A protein and the small-molecule ligand that binds it are described below.
Small molecule (SMILES): Nc1nc2ccc(F)cc2s1

Binding-site contacts:
Ligand atom C4 contacts residue LYS359 of chain 1.A at 3.6 Å.
Ligand atom C4 contacts residue VAL347 of chain 1.A at 3.9 Å (hydrophobic).
Ligand atom F10 contacts residue ARG354 of chain 1.A at 3.4 Å.
Ligand atom C5 contacts residue SER333 of chain 1.A at 3.1 Å.
Ligand atom F10 contacts residue SER333 of chain 1.A at 2.9 Å.
Ligand atom S9 contacts residue LYS359 of chain 1.A at 2.9 Å (salt-bridge).
Ligand atom C5 contacts residue GLN331 of chain 1.A at 3.8 Å.
Ligand atom C4 contacts residue TRP358 of chain 1.A at 0.5 Å (hydrophobic).
Ligand atom F10 contacts residue GLN331 of chain 1.A at 3.5 Å.
Ligand atom C6 contacts residue GLN331 of chain 1.A at 3.7 Å.
Ligand atom C1 contacts residue CYS332 of chain 1.A at 3.2 Å (hydrophobic).
Ligand atom C5 contacts residue TRP358 of chain 1.A at 1.4 Å (hydrophobic).
Ligand atom C2 contacts residue TRP358 of chain 1.A at 1.2 Å (hydrophobic).
Ligand atom N11 contacts residue GLN362 of chain 1.A at 2.9 Å.
Ligand atom N11 contacts residue LYS359 of chain 1.A at 3.4 Å.
Ligand atom C2 contacts residue LYS359 of chain 1.A at 3.1 Å.
Ligand atom C4 contacts residue ARG354 of chain 1.A at 3.2 Å.
Ligand atom C8 contacts residue TRP358 of chain 1.A at 1.4 Å (hydrophobic).
Ligand atom C2 contacts residue GLN362 of chain 1.A at 3.6 Å.
Ligand atom N7 contacts residue GLN362 of chain 1.A at 2.4 Å.
Ligand atom C8 contacts residue LYS359 of chain 1.A at 3.1 Å.
Ligand atom S9 contacts residue TYR355 of chain 1.A at 3.4 Å (h-bond).
Ligand atom C1 contacts residue SER333 of chain 1.A at 3.9 Å.
Ligand atom C1 contacts residue TRP358 of chain 1.A at 1.5 Å (hydrophobic).
Ligand atom C3 contacts residue TRP358 of chain 1.A at 0.9 Å (hydrophobic).
Ligand atom C8 contacts residue GLN362 of chain 1.A at 2.9 Å.
Ligand atom C6 contacts residue CYS332 of chain 1.A at 3.2 Å (hydrophobic).
Ligand atom N11 contacts residue TRP358 of chain 1.A at 1.7 Å.
Ligand atom N11 contacts residue ASP344 of chain 1.A at 3.8 Å.
Ligand atom F10 contacts residue TRP358 of chain 1.A at 2.5 Å.
Ligand atom C3 contacts residue TYR355 of chain 1.A at 3.8 Å (hydrophobic).
Ligand atom C4 contacts residue TYR355 of chain 1.A at 3.9 Å (hydrophobic).
Ligand atom C5 contacts residue ARG354 of chain 1.A at 3.7 Å.
Ligand atom C1 contacts residue LYS359 of chain 1.A at 3.9 Å.
Ligand atom N7 contacts residue LYS359 of chain 1.A at 3.3 Å (salt-bridge).
Ligand atom C6 contacts residue SER333 of chain 1.A at 2.8 Å.
Ligand atom C3 contacts residue LYS359 of chain 1.A at 2.9 Å.
Ligand atom C6 contacts residue TRP358 of chain 1.A at 1.9 Å (hydrophobic).
Ligand atom S9 contacts residue TRP358 of chain 1.A at 0.7 Å.
Ligand atom N7 contacts residue TRP358 of chain 1.A at 1.8 Å.

Sequence of chain 1.A:
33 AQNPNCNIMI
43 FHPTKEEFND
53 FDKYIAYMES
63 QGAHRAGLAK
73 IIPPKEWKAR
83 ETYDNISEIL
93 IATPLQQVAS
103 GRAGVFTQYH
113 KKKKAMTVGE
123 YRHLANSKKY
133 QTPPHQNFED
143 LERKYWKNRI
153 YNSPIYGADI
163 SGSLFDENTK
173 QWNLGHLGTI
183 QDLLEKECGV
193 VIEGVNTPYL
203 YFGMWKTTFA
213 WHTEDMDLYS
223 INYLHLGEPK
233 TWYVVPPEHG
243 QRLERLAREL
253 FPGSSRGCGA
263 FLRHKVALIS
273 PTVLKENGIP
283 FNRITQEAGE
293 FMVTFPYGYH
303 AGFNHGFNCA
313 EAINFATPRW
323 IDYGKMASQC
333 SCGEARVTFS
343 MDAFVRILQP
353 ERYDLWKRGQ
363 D